A protein and the small-molecule ligand that binds it are described below.
Small molecule (SMILES): CC(=O)N[C@@H]1[C@@H](O)[C@H](O)[C@@H](CO)O[C@H]1O

Sequence of chain 1.A:
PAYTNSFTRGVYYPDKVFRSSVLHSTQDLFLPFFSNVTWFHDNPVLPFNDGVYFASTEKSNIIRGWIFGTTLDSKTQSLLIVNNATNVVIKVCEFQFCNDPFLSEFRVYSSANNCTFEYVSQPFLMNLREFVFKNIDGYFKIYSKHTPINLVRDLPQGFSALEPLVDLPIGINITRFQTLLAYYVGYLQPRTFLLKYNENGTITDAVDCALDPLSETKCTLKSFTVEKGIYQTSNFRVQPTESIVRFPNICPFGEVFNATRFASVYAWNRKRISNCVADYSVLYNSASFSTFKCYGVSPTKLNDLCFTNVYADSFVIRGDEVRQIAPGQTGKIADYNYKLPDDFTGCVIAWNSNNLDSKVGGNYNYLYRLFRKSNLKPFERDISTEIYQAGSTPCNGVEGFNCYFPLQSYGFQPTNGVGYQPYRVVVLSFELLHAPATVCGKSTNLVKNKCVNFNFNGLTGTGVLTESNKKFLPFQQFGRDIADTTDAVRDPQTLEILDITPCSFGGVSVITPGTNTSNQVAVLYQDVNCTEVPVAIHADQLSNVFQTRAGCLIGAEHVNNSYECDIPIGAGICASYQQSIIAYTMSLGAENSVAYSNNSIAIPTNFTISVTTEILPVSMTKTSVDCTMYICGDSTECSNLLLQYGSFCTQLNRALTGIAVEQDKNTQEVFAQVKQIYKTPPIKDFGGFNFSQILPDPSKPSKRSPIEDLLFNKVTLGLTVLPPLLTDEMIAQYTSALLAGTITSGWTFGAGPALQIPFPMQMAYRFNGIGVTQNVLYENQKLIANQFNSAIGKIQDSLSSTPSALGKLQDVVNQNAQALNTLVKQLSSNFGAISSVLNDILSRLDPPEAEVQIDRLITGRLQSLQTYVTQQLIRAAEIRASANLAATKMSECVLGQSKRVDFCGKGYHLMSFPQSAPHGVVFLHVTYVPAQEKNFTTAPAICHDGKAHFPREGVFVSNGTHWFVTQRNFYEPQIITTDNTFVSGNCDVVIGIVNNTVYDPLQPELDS

Binding-site contacts:
Ligand atom O7 contacts residue ASN709 of chain 1.A at 4.5 Å.
Ligand atom C5 contacts residue ASN709 of chain 1.A at 3.7 Å.
Ligand atom C8 contacts residue ILE1130 of chain 1.A at 4.3 Å (hydrophobic).
Ligand atom C8 contacts residue GLY1131 of chain 1.A at 3.9 Å.
Ligand atom O5 contacts residue ASN709 of chain 1.A at 2.4 Å (h-bond).
Ligand atom N2 contacts residue ASN709 of chain 1.A at 2.8 Å (h-bond).
Ligand atom C7 contacts residue ASN709 of chain 1.A at 3.9 Å.
Ligand atom C3 contacts residue ASN709 of chain 1.A at 3.8 Å.
Ligand atom C2 contacts residue ASN709 of chain 1.A at 2.4 Å.
Ligand atom C4 contacts residue ASN709 of chain 1.A at 4.2 Å.
Ligand atom C1 contacts residue ASN710 of chain 1.A at 4.5 Å.
Ligand atom C1 contacts residue ASN709 of chain 1.A at 1.4 Å.